Sequence of chain 1.C:
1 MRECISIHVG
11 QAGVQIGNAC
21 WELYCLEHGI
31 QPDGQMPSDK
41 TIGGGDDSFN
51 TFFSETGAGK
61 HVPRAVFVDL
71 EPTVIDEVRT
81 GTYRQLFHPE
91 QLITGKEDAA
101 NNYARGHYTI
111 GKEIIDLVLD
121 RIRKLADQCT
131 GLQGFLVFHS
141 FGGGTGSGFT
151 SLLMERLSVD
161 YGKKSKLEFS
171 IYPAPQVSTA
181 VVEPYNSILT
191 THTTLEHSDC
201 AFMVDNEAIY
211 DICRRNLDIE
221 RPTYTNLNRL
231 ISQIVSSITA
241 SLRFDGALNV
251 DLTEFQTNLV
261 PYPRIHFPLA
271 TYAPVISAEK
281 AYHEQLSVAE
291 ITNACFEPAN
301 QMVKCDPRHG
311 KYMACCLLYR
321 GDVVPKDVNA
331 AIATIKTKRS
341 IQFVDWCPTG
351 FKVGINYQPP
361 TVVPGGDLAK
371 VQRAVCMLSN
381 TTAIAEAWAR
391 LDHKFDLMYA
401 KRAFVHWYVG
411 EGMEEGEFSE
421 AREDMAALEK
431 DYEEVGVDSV

This protein binds this small molecule.
Small molecule (SMILES): COc1ccc([C@H]2[C@H](CO)C(=O)N2c2cc(OC)c(OC)c(OC)c2)cc1O

Binding-site contacts:
Ligand atom C26 contacts residue ALA315 of chain 1.D at 3.3 Å (hydrophobic).
Ligand atom C11 contacts residue LEU253 of chain 1.D at 3.5 Å (hydrophobic).
Ligand atom C22 contacts residue CYS239 of chain 1.D at 3.4 Å (hydrophobic).
Ligand atom C24 contacts residue LEU240 of chain 1.D at 3.6 Å (hydrophobic).
Ligand atom O19 contacts residue LYS350 of chain 1.D at 3.7 Å.
Ligand atom C24 contacts residue VAL236 of chain 1.D at 3.6 Å (hydrophobic).
Ligand atom C17 contacts residue LYS350 of chain 1.D at 3.7 Å.
Ligand atom C20 contacts residue VAL313 of chain 1.D at 3.8 Å (hydrophobic).
Ligand atom O18 contacts residue ALA180 of chain 1.C at 3.5 Å.
Ligand atom C16 contacts residue LYS350 of chain 1.D at 3.5 Å.
Ligand atom C4 contacts residue ALA248 of chain 1.D at 3.8 Å (hydrophobic).
Ligand atom C16 contacts residue ASN256 of chain 1.D at 3.7 Å.
Ligand atom C9 contacts residue CYS239 of chain 1.D at 3.8 Å (hydrophobic).
Ligand atom O5 contacts residue ALA248 of chain 1.D at 3.4 Å.
Ligand atom C15 contacts residue LYS350 of chain 1.D at 3.4 Å.
Ligand atom C24 contacts residue CYS239 of chain 1.D at 3.5 Å (hydrophobic).
Ligand atom O19 contacts residue VAL181 of chain 1.C at 3.7 Å.
Ligand atom C14 contacts residue LYS350 of chain 1.D at 3.7 Å.
Ligand atom O18 contacts residue THR179 of chain 1.C at 2.9 Å (h-bond).
Ligand atom O18 contacts residue LYS350 of chain 1.D at 3.6 Å.
Ligand atom C16 contacts residue THR179 of chain 1.C at 3.4 Å.
Ligand atom C7 contacts residue LEU246 of chain 1.D at 3.6 Å (hydrophobic).
Ligand atom C26 contacts residue ALA352 of chain 1.D at 3.7 Å (hydrophobic).
Ligand atom O50 contacts residue LEU246 of chain 1.D at 3.2 Å.
Ligand atom C15 contacts residue ASN256 of chain 1.D at 3.6 Å.
Ligand atom O5 contacts residue LYS252 of chain 1.D at 3.6 Å.
Ligand atom O5 contacts residue LEU253 of chain 1.D at 3.2 Å (h-bond).
Ligand atom O23 contacts residue VAL236 of chain 1.D at 3.8 Å.
Ligand atom C14 contacts residue MET257 of chain 1.D at 3.8 Å (hydrophobic).
Ligand atom C22 contacts residue GLY235 of chain 1.D at 3.5 Å.
Ligand atom O18 contacts residue VAL181 of chain 1.C at 3.6 Å (h-bond).
Ligand atom C26 contacts residue LYS350 of chain 1.D at 3.4 Å.
Ligand atom C22 contacts residue ILE316 of chain 1.D at 3.4 Å (hydrophobic).
Ligand atom C14 contacts residue ASN256 of chain 1.D at 3.7 Å.
Ligand atom C17 contacts residue THR179 of chain 1.C at 3.1 Å.
Ligand atom O25 contacts residue ALA315 of chain 1.D at 3.3 Å (h-bond).
Ligand atom O5 contacts residue ASP249 of chain 1.D at 3.1 Å (salt-bridge).
Ligand atom C4 contacts residue LEU253 of chain 1.D at 3.7 Å (hydrophobic).
Ligand atom C20 contacts residue ASN256 of chain 1.D at 3.3 Å.
Ligand atom O18 contacts residue ASN256 of chain 1.D at 3.7 Å.

Sequence of chain 1.D:
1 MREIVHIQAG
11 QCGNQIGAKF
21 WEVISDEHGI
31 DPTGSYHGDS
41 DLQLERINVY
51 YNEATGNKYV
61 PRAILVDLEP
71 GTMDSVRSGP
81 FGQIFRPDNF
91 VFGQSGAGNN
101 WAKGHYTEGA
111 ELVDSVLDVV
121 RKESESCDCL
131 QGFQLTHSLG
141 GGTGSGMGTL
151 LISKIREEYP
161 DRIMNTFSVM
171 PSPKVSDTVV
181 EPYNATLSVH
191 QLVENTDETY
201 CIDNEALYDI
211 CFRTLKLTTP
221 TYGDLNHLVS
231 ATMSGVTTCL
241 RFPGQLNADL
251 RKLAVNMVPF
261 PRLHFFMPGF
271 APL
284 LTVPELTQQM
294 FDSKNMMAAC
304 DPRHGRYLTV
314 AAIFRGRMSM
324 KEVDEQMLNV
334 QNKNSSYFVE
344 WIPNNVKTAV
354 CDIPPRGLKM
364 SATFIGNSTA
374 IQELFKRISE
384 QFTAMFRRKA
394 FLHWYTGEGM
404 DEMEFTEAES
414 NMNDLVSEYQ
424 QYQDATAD